The small molecule below binds the protein below.
Small molecule (SMILES): Cn1c(N)nc2ccccc21

Sequence of chain 1.A:
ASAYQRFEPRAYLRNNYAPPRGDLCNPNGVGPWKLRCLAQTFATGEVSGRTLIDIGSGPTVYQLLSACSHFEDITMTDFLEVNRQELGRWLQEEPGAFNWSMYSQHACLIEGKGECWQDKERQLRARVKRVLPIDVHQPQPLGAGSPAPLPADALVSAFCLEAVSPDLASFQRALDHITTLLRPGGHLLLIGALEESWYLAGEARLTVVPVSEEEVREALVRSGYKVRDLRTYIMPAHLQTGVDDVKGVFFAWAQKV

Binding-site contacts:
Ligand atom C04 contacts residue PHE182 of chain 1.A at 4.2 Å (hydrophobic).
Ligand atom C04 contacts residue ARG44 of chain 1.A at 3.5 Å.
Ligand atom C01 contacts residue VAL269 of chain 1.A at 4.3 Å (hydrophobic).
Ligand atom N09 contacts residue TYR35 of chain 1.A at 3.7 Å.
Ligand atom C06 contacts residue LYS57 of chain 1.A at 3.6 Å.
Ligand atom C03 contacts residue ARG44 of chain 1.A at 3.9 Å.
Ligand atom C06 contacts residue ASN39 of chain 1.A at 4.1 Å.
Ligand atom C01 contacts residue ALA216 of chain 1.A at 4.0 Å (hydrophobic).
Ligand atom C08 contacts residue TYR40 of chain 1.A at 3.8 Å (hydrophobic).
Ligand atom C10 contacts residue ASN39 of chain 1.A at 3.7 Å.
Ligand atom N02 contacts residue PHE182 of chain 1.A at 3.6 Å.
Ligand atom N11 contacts residue TYR35 of chain 1.A at 2.7 Å (h-bond).
Ligand atom N02 contacts residue ASN39 of chain 1.A at 3.8 Å.
Ligand atom C08 contacts residue PHE182 of chain 1.A at 3.7 Å (hydrophobic).
Ligand atom C01 contacts residue ASP267 of chain 1.A at 3.9 Å.
Ligand atom C07 contacts residue PHE182 of chain 1.A at 4.3 Å (hydrophobic).
Ligand atom C04 contacts residue VAL269 of chain 1.A at 4.2 Å (hydrophobic).
Ligand atom C05 contacts residue ARG44 of chain 1.A at 3.9 Å.
Ligand atom N09 contacts residue ASN39 of chain 1.A at 3.6 Å.
Ligand atom C10 contacts residue TYR35 of chain 1.A at 3.6 Å (hydrophobic).
Ligand atom N09 contacts residue PHE182 of chain 1.A at 3.6 Å.
Ligand atom C04 contacts residue VAL272 of chain 1.A at 4.3 Å (hydrophobic).
Ligand atom C05 contacts residue VAL53 of chain 1.A at 3.9 Å (hydrophobic).
Ligand atom C08 contacts residue ASN39 of chain 1.A at 3.6 Å.
Ligand atom C05 contacts residue VAL272 of chain 1.A at 4.3 Å (hydrophobic).
Ligand atom N11 contacts residue PHE182 of chain 1.A at 3.5 Å.
Ligand atom C07 contacts residue LYS57 of chain 1.A at 3.5 Å.
Ligand atom C03 contacts residue ASN39 of chain 1.A at 3.7 Å.
Ligand atom C10 contacts residue TYR40 of chain 1.A at 4.1 Å (hydrophobic).
Ligand atom C07 contacts residue TYR40 of chain 1.A at 4.0 Å (hydrophobic).
Ligand atom N11 contacts residue ASN39 of chain 1.A at 4.4 Å.
Ligand atom C06 contacts residue ARG44 of chain 1.A at 4.1 Å.
Ligand atom C05 contacts residue MET258 of chain 1.A at 4.1 Å (hydrophobic).
Ligand atom N09 contacts residue TYR40 of chain 1.A at 3.0 Å (h-bond).
Ligand atom C07 contacts residue ASN39 of chain 1.A at 3.7 Å.
Ligand atom C03 contacts residue PHE182 of chain 1.A at 3.7 Å (hydrophobic).
Ligand atom C01 contacts residue PHE182 of chain 1.A at 3.8 Å (hydrophobic).
Ligand atom C01 contacts residue GLU219 of chain 1.A at 3.8 Å.
Ligand atom C06 contacts residue VAL53 of chain 1.A at 3.5 Å (hydrophobic).
Ligand atom C10 contacts residue PHE182 of chain 1.A at 3.6 Å (hydrophobic).